Sequence of chain 1.A:
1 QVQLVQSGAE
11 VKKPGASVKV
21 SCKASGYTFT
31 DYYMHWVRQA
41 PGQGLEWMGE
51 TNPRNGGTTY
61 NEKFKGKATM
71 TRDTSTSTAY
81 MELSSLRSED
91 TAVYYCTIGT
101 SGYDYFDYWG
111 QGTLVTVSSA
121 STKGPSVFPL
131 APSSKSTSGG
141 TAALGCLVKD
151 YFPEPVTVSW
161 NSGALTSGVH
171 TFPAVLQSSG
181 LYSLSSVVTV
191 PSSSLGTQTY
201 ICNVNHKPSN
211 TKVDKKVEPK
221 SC

Sequence of chain 1.B:
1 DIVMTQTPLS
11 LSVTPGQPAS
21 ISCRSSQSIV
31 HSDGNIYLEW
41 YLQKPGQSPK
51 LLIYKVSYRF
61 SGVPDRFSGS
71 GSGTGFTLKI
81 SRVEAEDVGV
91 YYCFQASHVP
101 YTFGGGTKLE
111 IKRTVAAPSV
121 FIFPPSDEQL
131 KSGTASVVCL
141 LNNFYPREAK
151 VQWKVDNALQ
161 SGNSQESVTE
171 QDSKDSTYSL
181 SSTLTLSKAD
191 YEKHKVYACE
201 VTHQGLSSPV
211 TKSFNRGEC

A small-molecule ligand and the protein it binds are described below.
Small molecule (SMILES): [H]/N=C(/N)c1ccc(NCc2nc3cc(C(=O)N(CCC(=O)O)c4ccccn4)ccc3n2C)cc1

Binding-site contacts:
Ligand atom N35 contacts residue TYR105 of chain 1.A at 3.4 Å.
Ligand atom C24 contacts residue TYR105 of chain 1.A at 3.3 Å (hydrophobic).
Ligand atom N34 contacts residue ALA96 of chain 1.B at 3.4 Å.
Ligand atom C25 contacts residue TYR101 of chain 1.B at 3.7 Å (hydrophobic).
Ligand atom C20 contacts residue TYR101 of chain 1.B at 3.7 Å (hydrophobic).
Ligand atom C19 contacts residue HIS35 of chain 1.A at 3.6 Å.
Ligand atom N35 contacts residue GLU39 of chain 1.B at 2.6 Å (salt-bridge).
Ligand atom C30 contacts residue ARG54 of chain 1.A at 3.7 Å.
Ligand atom C2 contacts residue TYR33 of chain 1.A at 3.4 Å (hydrophobic).
Ligand atom C26 contacts residue ASP31 of chain 1.A at 3.0 Å.
Ligand atom O31 contacts residue ARG54 of chain 1.A at 3.6 Å.
Ligand atom C16 contacts residue HIS35 of chain 1.A at 3.3 Å.
Ligand atom N34 contacts residue TYR103 of chain 1.A at 2.5 Å (h-bond).
Ligand atom N34 contacts residue ASP104 of chain 1.A at 3.5 Å.
Ligand atom C7 contacts residue TYR103 of chain 1.A at 3.7 Å (hydrophobic).
Ligand atom N35 contacts residue PHE106 of chain 1.A at 3.6 Å (h-bond).
Ligand atom C1 contacts residue TYR33 of chain 1.A at 3.4 Å (hydrophobic).
Ligand atom C7 contacts residue TYR33 of chain 1.A at 3.7 Å (hydrophobic).
Ligand atom C27 contacts residue ARG54 of chain 1.A at 3.6 Å.
Ligand atom N13 contacts residue HIS35 of chain 1.A at 3.1 Å (h-bond).
Ligand atom C33 contacts residue TYR105 of chain 1.A at 3.6 Å (hydrophobic).
Ligand atom C27 contacts residue ASN52 of chain 1.A at 3.1 Å.
Ligand atom C19 contacts residue GLY102 of chain 1.A at 3.3 Å.
Ligand atom C20 contacts residue HIS35 of chain 1.A at 3.6 Å.
Ligand atom N34 contacts residue GLU39 of chain 1.B at 2.7 Å (salt-bridge).
Ligand atom N34 contacts residue TYR105 of chain 1.A at 3.7 Å.
Ligand atom C29 contacts residue TYR103 of chain 1.A at 3.3 Å (hydrophobic).
Ligand atom N35 contacts residue PHE94 of chain 1.B at 3.4 Å.
Ligand atom N6 contacts residue TYR33 of chain 1.A at 3.4 Å.
Ligand atom C1 contacts residue TYR103 of chain 1.A at 3.6 Å (hydrophobic).
Ligand atom C25 contacts residue TYR103 of chain 1.A at 3.6 Å (hydrophobic).
Ligand atom N22 contacts residue TYR33 of chain 1.A at 3.6 Å.
Ligand atom C4 contacts residue TYR33 of chain 1.A at 3.7 Å (hydrophobic).
Ligand atom N3 contacts residue TYR33 of chain 1.A at 3.7 Å.
Ligand atom C33 contacts residue GLU39 of chain 1.B at 3.5 Å.
Ligand atom C27 contacts residue TYR33 of chain 1.A at 3.5 Å (hydrophobic).
Ligand atom C33 contacts residue TYR103 of chain 1.A at 3.2 Å (hydrophobic).
Ligand atom C30 contacts residue THR30 of chain 1.A at 3.5 Å.
Ligand atom C11 contacts residue GLU50 of chain 1.A at 3.6 Å.
Ligand atom C8 contacts residue GLU50 of chain 1.A at 3.4 Å.